The small molecule below binds the protein below.
Small molecule (SMILES): N[C@@H](CC(=O)O)C(=O)O

Binding-site contacts:
Ligand atom OD1 contacts residue ASP394 of chain 1.C at 3.7 Å.
Ligand atom C contacts residue SER278 of chain 1.C at 3.8 Å.
Ligand atom OXT contacts residue MET311 of chain 1.C at 4.0 Å.
Ligand atom CA contacts residue GLY354 of chain 1.C at 4.0 Å.
Ligand atom OD2 contacts residue ASP394 of chain 1.C at 2.8 Å (salt-bridge).
Ligand atom N contacts residue ASP394 of chain 1.C at 3.8 Å.
Ligand atom C contacts residue THR398 of chain 1.C at 3.7 Å.
Ligand atom CA contacts residue THR398 of chain 1.C at 3.7 Å.
Ligand atom OXT contacts residue SER278 of chain 1.C at 2.6 Å (h-bond).
Ligand atom CA contacts residue ARG276 of chain 1.C at 3.3 Å.
Ligand atom CB contacts residue GLY354 of chain 1.C at 4.0 Å.
Ligand atom OXT contacts residue GLY354 of chain 1.C at 2.8 Å (h-bond).
Ligand atom CG contacts residue GLY359 of chain 1.C at 3.6 Å.
Ligand atom O contacts residue SER278 of chain 1.C at 4.0 Å.
Ligand atom OXT contacts residue THR398 of chain 1.C at 4.0 Å.
Ligand atom OD1 contacts residue PRO356 of chain 1.C at 3.4 Å (h-bond).
Ligand atom O contacts residue MET311 of chain 1.C at 3.4 Å.
Ligand atom OXT contacts residue ARG276 of chain 1.C at 3.3 Å (salt-bridge).
Ligand atom C contacts residue MET311 of chain 1.C at 3.7 Å (hydrophobic).
Ligand atom OXT contacts residue VAL355 of chain 1.C at 3.8 Å.
Ligand atom N contacts residue VAL355 of chain 1.C at 3.1 Å.
Ligand atom OD1 contacts residue GLY357 of chain 1.C at 4.0 Å.
Ligand atom C contacts residue GLY354 of chain 1.C at 3.8 Å.
Ligand atom CG contacts residue PRO356 of chain 1.C at 4.0 Å (hydrophobic).
Ligand atom OXT contacts residue SER277 of chain 1.C at 3.4 Å.
Ligand atom OD2 contacts residue GLY359 of chain 1.C at 3.6 Å.
Ligand atom CB contacts residue MET311 of chain 1.C at 4.0 Å (hydrophobic).
Ligand atom CG contacts residue ASP394 of chain 1.C at 3.4 Å.
Ligand atom CG contacts residue ARG397 of chain 1.C at 3.7 Å.
Ligand atom OD1 contacts residue GLY359 of chain 1.C at 2.7 Å (h-bond).
Ligand atom O contacts residue THR398 of chain 1.C at 3.4 Å.
Ligand atom OD1 contacts residue ALA358 of chain 1.C at 3.5 Å.
Ligand atom OD1 contacts residue VAL355 of chain 1.C at 3.4 Å (h-bond).
Ligand atom N contacts residue PRO356 of chain 1.C at 3.0 Å (h-bond).
Ligand atom O contacts residue ASN401 of chain 1.C at 2.8 Å (h-bond).
Ligand atom C contacts residue ASN401 of chain 1.C at 3.9 Å.
Ligand atom N contacts residue GLY354 of chain 1.C at 3.6 Å.
Ligand atom N contacts residue ARG276 of chain 1.C at 2.6 Å (salt-bridge).
Ligand atom C contacts residue ARG276 of chain 1.C at 3.5 Å.
Ligand atom OD2 contacts residue ARG397 of chain 1.C at 2.6 Å (salt-bridge).

Sequence of chain 1.C:
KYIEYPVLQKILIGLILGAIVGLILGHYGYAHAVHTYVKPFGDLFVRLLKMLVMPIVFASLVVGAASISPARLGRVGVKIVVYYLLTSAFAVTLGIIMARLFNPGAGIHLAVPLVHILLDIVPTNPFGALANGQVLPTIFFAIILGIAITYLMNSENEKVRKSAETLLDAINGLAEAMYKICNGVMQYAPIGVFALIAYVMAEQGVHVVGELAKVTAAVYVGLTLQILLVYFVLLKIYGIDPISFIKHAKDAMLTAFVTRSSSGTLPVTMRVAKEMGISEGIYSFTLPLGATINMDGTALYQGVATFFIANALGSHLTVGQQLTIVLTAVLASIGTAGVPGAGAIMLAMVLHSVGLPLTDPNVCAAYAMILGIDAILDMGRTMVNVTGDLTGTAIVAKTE